Sequence of chain 1.A:
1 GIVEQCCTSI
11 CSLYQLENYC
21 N

Binding-site contacts:
Ligand atom C6 contacts residue CYS6 of chain 1.A at 3.9 Å (hydrophobic).
Ligand atom C7 contacts residue LEU13 of chain 1.A at 4.2 Å (hydrophobic).
Ligand atom C2 contacts residue LEU11 of chain 1.B at 4.3 Å (hydrophobic).
Ligand atom C6 contacts residue LEU11 of chain 1.B at 3.6 Å (hydrophobic).
Ligand atom C3 contacts residue LEU11 of chain 1.B at 4.4 Å (hydrophobic).
Ligand atom C4 contacts residue HIS10 of chain 1.B at 4.0 Å.
Ligand atom C4 contacts residue LEU11 of chain 1.B at 4.0 Å (hydrophobic).
Ligand atom C3 contacts residue ALA14 of chain 1.B at 4.0 Å (hydrophobic).
Ligand atom C2 contacts residue CYS11 of chain 1.A at 3.5 Å (hydrophobic).
Ligand atom C5 contacts residue HIS10 of chain 1.B at 3.9 Å.
Ligand atom C7 contacts residue LEU16 of chain 1.A at 3.8 Å (hydrophobic).
Ligand atom C1 contacts residue ILE10 of chain 1.A at 4.5 Å (hydrophobic).
Ligand atom C7 contacts residue CYS11 of chain 1.A at 4.3 Å (hydrophobic).
Ligand atom C1 contacts residue CYS11 of chain 1.A at 4.1 Å (hydrophobic).
Ligand atom C5 contacts residue CYS7 of chain 1.B at 4.3 Å (hydrophobic).
Ligand atom C1 contacts residue LEU11 of chain 1.B at 3.9 Å (hydrophobic).
Ligand atom O1 contacts residue ILE10 of chain 1.A at 3.6 Å.
Ligand atom C3 contacts residue LEU16 of chain 1.A at 4.4 Å (hydrophobic).
Ligand atom O1 contacts residue SER9 of chain 1.A at 3.8 Å.
Ligand atom C3 contacts residue CYS11 of chain 1.A at 4.4 Å (hydrophobic).
Ligand atom O1 contacts residue CYS11 of chain 1.A at 3.1 Å (h-bond).
Ligand atom C5 contacts residue LEU11 of chain 1.B at 3.7 Å (hydrophobic).
Ligand atom C1 contacts residue CYS6 of chain 1.A at 3.7 Å (hydrophobic).
Ligand atom C7 contacts residue ALA14 of chain 1.B at 3.2 Å (hydrophobic).
Ligand atom O1 contacts residue LEU11 of chain 1.B at 4.4 Å.
Ligand atom C2 contacts residue ILE10 of chain 1.A at 4.4 Å (hydrophobic).
Ligand atom C6 contacts residue CYS7 of chain 1.B at 4.3 Å (hydrophobic).
Ligand atom O1 contacts residue CYS6 of chain 1.A at 2.7 Å (h-bond).
Ligand atom C4 contacts residue ALA14 of chain 1.B at 4.1 Å (hydrophobic).

A small-molecule ligand and the protein it binds are described below.
Small molecule (SMILES): Cc1cccc(O)c1

Sequence of chain 1.B:
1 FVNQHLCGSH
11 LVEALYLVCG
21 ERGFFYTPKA